Binding-site contacts:
Ligand atom O2' contacts residue PHE1551 of chain 1.A at 3.2 Å.
Ligand atom N9 contacts residue TYR1524 of chain 1.A at 3.6 Å.
Ligand atom O3' contacts residue ASP1203 of chain 1.A at 3.5 Å (salt-bridge).
Ligand atom C2' contacts residue TRP1538 of chain 1.A at 3.3 Å (hydrophobic).
Ligand atom N1 contacts residue TYR1524 of chain 1.A at 3.7 Å.
Ligand atom S1G contacts residue LYS1517 of chain 1.A at 3.3 Å (salt-bridge).
Ligand atom O3' contacts residue ARG1207 of chain 1.A at 2.6 Å (salt-bridge).
Ligand atom O5' contacts residue ARG1207 of chain 1.A at 2.9 Å (salt-bridge).
Ligand atom O3A contacts residue ARG1207 of chain 1.A at 3.2 Å (salt-bridge).
Ligand atom O6 contacts residue LEU1543 of chain 1.A at 3.3 Å (h-bond).
Ligand atom O1B contacts residue LYS1547 of chain 1.A at 3.1 Å (salt-bridge).
Ligand atom O6 contacts residue SER1539 of chain 1.A at 2.9 Å (h-bond).
Ligand atom C5' contacts residue ARG1207 of chain 1.A at 3.1 Å.
Ligand atom O5' contacts residue TYR1524 of chain 1.A at 3.6 Å.
Ligand atom C2 contacts residue TYR1524 of chain 1.A at 3.2 Å (hydrophobic).
Ligand atom O2A contacts residue TYR1524 of chain 1.A at 3.5 Å (h-bond).
Ligand atom C2' contacts residue PHE1551 of chain 1.A at 3.2 Å (hydrophobic).
Ligand atom C1' contacts residue TRP1538 of chain 1.A at 3.4 Å (hydrophobic).
Ligand atom C3' contacts residue ARG1207 of chain 1.A at 3.4 Å.
Ligand atom N1 contacts residue SER1539 of chain 1.A at 3.0 Å (h-bond).
Ligand atom O3' contacts residue PHE1551 of chain 1.A at 2.9 Å.
Ligand atom C8 contacts residue TRP1538 of chain 1.A at 3.0 Å (hydrophobic).
Ligand atom C4 contacts residue TRP1538 of chain 1.A at 3.1 Å (hydrophobic).
Ligand atom N7 contacts residue TRP1538 of chain 1.A at 3.4 Å.
Ligand atom C4 contacts residue TYR1524 of chain 1.A at 3.4 Å (hydrophobic).
Ligand atom C4' contacts residue ARG1207 of chain 1.A at 3.3 Å.
Ligand atom O3G contacts residue ARG1513 of chain 1.A at 3.5 Å (salt-bridge).
Ligand atom O6 contacts residue ASN1542 of chain 1.A at 3.7 Å.
Ligand atom N3 contacts residue TRP1538 of chain 1.A at 3.5 Å (h-bond).
Ligand atom N2 contacts residue TYR1524 of chain 1.A at 3.0 Å.
Ligand atom N2 contacts residue SER1539 of chain 1.A at 3.2 Å.
Ligand atom N3 contacts residue TYR1524 of chain 1.A at 3.0 Å.
Ligand atom C6 contacts residue SER1539 of chain 1.A at 3.4 Å.
Ligand atom O4' contacts residue TYR1524 of chain 1.A at 3.2 Å.
Ligand atom N9 contacts residue TRP1538 of chain 1.A at 3.0 Å (h-bond).
Ligand atom C2 contacts residue SER1539 of chain 1.A at 3.4 Å.
Ligand atom O1A contacts residue THR1520 of chain 1.A at 3.5 Å (h-bond).
Ligand atom C3' contacts residue PHE1551 of chain 1.A at 3.4 Å (hydrophobic).
Ligand atom C1' contacts residue TYR1524 of chain 1.A at 3.6 Å (hydrophobic).
Ligand atom C5 contacts residue TRP1538 of chain 1.A at 3.6 Å (hydrophobic).

Sequence of chain 1.A:
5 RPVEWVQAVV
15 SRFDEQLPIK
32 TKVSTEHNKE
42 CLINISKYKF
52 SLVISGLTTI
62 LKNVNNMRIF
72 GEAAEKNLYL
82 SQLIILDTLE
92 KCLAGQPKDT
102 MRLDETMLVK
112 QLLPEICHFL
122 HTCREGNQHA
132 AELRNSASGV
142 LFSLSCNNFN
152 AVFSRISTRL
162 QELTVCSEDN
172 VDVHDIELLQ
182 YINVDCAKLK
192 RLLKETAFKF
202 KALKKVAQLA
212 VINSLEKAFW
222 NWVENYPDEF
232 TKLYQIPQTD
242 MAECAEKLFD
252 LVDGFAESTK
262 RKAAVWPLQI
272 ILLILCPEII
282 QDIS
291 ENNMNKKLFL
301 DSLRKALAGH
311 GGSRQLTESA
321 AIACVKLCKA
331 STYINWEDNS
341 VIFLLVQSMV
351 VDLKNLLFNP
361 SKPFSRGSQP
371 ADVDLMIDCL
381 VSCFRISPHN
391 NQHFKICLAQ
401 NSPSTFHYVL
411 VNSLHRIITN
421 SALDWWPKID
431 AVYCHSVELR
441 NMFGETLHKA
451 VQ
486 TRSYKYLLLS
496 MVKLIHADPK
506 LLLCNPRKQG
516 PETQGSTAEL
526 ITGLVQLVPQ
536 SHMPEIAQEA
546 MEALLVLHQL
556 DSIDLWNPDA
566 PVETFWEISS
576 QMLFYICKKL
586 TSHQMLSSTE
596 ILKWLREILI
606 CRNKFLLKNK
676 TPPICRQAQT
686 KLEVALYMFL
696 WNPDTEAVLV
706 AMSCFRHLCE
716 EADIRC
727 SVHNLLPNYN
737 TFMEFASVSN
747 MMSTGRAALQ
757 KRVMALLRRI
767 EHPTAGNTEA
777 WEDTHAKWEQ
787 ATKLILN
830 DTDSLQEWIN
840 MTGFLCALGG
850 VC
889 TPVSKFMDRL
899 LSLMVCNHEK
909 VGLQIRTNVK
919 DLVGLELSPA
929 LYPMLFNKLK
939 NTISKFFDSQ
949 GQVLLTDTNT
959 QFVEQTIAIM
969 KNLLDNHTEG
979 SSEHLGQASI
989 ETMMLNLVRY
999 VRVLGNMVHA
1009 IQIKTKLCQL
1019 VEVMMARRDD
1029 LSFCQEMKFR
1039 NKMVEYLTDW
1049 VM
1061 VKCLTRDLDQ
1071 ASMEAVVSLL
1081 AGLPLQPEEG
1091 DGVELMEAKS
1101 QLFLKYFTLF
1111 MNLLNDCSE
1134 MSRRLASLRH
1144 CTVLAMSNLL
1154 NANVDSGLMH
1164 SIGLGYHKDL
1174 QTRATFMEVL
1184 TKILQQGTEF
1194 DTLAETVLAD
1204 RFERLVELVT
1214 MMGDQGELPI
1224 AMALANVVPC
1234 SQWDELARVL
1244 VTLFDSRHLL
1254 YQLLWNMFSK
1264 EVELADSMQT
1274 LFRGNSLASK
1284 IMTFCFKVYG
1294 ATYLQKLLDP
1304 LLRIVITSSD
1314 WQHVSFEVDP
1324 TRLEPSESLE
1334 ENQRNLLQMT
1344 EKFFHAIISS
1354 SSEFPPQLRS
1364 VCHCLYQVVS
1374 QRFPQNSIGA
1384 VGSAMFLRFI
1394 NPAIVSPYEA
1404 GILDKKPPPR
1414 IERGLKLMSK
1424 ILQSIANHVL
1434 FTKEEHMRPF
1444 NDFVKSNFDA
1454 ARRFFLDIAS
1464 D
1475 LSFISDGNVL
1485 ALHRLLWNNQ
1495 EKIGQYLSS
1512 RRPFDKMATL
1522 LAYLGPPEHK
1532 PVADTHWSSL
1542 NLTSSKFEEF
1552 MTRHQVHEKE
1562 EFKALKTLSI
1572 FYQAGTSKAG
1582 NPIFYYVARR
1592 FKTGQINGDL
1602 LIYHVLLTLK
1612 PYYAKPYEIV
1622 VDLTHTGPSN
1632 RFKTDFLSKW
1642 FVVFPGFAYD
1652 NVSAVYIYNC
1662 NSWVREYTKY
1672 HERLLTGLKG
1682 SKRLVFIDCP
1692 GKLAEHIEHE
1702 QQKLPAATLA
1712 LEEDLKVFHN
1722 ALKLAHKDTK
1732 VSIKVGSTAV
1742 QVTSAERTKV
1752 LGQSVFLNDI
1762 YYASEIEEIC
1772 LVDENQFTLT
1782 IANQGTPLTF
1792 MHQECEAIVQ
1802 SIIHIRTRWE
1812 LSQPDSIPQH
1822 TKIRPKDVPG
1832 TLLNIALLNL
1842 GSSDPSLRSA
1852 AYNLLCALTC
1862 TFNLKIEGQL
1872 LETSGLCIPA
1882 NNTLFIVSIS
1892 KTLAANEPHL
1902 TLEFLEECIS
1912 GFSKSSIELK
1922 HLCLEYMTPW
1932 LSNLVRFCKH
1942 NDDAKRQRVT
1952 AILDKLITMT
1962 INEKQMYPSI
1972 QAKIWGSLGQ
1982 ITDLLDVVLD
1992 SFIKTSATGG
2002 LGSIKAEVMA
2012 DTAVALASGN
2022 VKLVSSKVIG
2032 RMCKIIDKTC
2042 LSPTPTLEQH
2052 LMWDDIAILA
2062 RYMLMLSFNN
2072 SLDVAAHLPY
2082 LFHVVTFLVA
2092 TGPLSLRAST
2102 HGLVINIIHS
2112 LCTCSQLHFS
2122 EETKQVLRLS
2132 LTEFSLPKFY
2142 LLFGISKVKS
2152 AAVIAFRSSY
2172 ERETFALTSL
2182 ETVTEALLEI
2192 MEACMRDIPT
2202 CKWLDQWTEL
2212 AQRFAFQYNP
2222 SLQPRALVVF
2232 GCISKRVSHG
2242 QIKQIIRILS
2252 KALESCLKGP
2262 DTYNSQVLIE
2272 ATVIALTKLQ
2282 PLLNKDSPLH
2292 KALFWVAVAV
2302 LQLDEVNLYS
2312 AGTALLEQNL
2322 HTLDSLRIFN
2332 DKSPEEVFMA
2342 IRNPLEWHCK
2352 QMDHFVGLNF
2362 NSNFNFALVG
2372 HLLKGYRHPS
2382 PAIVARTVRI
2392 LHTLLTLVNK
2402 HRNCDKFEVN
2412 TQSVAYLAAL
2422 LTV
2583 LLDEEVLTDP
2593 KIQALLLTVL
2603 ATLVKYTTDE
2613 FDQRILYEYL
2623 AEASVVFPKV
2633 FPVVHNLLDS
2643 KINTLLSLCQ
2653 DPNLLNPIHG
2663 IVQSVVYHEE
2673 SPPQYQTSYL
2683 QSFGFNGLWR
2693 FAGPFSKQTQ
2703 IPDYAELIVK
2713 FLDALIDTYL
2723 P

A protein and the small-molecule ligand that binds it are described below.
Small molecule (SMILES): Nc1nc2c(ncn2[C@@H]2O[C@H](CO[P](=O)(O)O[P](=O)(O)OP(O)(O)=S)[C@@H](O)[C@H]2O)c(=O)[nH]1